Binding-site contacts:
Ligand atom C11 contacts residue PHE270 of chain 39.A at 3.8 Å (hydrophobic).
Ligand atom C10 contacts residue GLN278 of chain 39.A at 4.0 Å.
Ligand atom O10 contacts residue PHE75 of chain 39.B at 3.5 Å.
Ligand atom O1A contacts residue THR276 of chain 39.A at 3.4 Å (h-bond).
Ligand atom N5 contacts residue GLN278 of chain 39.A at 3.7 Å.
Ligand atom O1B contacts residue LYS68 of chain 39.A at 3.7 Å.
Ligand atom O1B contacts residue SER274 of chain 39.A at 3.9 Å.
Ligand atom O9 contacts residue LYS68 of chain 39.A at 2.8 Å (salt-bridge).
Ligand atom O8 contacts residue LYS68 of chain 39.A at 3.9 Å.
Ligand atom O1A contacts residue SER274 of chain 39.A at 2.3 Å (h-bond).
Ligand atom C11 contacts residue ASN272 of chain 39.A at 3.4 Å.
Ligand atom C6 contacts residue ASN272 of chain 39.A at 3.5 Å.
Ligand atom C1 contacts residue THR276 of chain 39.A at 3.5 Å.
Ligand atom C11 contacts residue LEU62 of chain 39.A at 4.0 Å (hydrophobic).
Ligand atom N5 contacts residue ASN272 of chain 39.A at 3.1 Å (h-bond).
Ligand atom C1 contacts residue SER274 of chain 39.A at 3.4 Å.
Ligand atom C7 contacts residue GLN278 of chain 39.A at 3.8 Å.
Ligand atom O1B contacts residue ASN272 of chain 39.A at 3.7 Å.
Ligand atom C11 contacts residue HIS138 of chain 39.E at 3.4 Å.
Ligand atom C4 contacts residue ASN272 of chain 39.A at 4.0 Å.
Ligand atom O1A contacts residue LYS68 of chain 39.A at 3.2 Å (salt-bridge).
Ligand atom C8 contacts residue GLN278 of chain 39.A at 3.7 Å.
Ligand atom C11 contacts residue PHE65 of chain 39.A at 3.7 Å (hydrophobic).
Ligand atom C11 contacts residue GLN278 of chain 39.A at 3.4 Å.
Ligand atom O9 contacts residue LEU67 of chain 39.A at 3.2 Å.
Ligand atom O8 contacts residue GLN278 of chain 39.A at 3.5 Å (h-bond).
Ligand atom C9 contacts residue LEU67 of chain 39.A at 3.9 Å (hydrophobic).
Ligand atom C10 contacts residue ASN272 of chain 39.A at 3.7 Å.
Ligand atom C9 contacts residue GLN278 of chain 39.A at 3.2 Å.
Ligand atom O1B contacts residue THR276 of chain 39.A at 2.8 Å (h-bond).
Ligand atom C9 contacts residue LYS68 of chain 39.A at 3.8 Å.
Ligand atom O8 contacts residue ASN272 of chain 39.A at 3.5 Å (h-bond).
Ligand atom C5 contacts residue ASN272 of chain 39.A at 3.9 Å.
Ligand atom C11 contacts residue PHE75 of chain 39.B at 3.5 Å (hydrophobic).
Ligand atom O10 contacts residue LEU62 of chain 39.A at 3.6 Å.
Ligand atom C1 contacts residue LYS68 of chain 39.A at 3.8 Å.
Ligand atom O8 contacts residue THR276 of chain 39.A at 3.2 Å.
Ligand atom C11 contacts residue THR276 of chain 39.A at 3.7 Å.
Ligand atom C10 contacts residue PHE75 of chain 39.B at 3.9 Å (hydrophobic).
Ligand atom C10 contacts residue LEU62 of chain 39.A at 3.9 Å (hydrophobic).

Sequence of chain 39.A:
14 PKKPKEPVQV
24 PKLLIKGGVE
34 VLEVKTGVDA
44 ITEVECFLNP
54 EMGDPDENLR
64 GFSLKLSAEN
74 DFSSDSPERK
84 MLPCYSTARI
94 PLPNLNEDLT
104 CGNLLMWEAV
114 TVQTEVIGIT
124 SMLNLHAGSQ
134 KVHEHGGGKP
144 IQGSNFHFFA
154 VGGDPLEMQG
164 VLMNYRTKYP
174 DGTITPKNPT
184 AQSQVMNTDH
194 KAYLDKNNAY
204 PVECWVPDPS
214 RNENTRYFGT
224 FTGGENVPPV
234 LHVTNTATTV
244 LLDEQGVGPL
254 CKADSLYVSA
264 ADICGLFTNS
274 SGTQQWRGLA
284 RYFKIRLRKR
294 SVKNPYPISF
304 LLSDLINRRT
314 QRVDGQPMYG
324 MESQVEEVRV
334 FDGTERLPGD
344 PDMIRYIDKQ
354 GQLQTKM

Sequence of chain 39.B:
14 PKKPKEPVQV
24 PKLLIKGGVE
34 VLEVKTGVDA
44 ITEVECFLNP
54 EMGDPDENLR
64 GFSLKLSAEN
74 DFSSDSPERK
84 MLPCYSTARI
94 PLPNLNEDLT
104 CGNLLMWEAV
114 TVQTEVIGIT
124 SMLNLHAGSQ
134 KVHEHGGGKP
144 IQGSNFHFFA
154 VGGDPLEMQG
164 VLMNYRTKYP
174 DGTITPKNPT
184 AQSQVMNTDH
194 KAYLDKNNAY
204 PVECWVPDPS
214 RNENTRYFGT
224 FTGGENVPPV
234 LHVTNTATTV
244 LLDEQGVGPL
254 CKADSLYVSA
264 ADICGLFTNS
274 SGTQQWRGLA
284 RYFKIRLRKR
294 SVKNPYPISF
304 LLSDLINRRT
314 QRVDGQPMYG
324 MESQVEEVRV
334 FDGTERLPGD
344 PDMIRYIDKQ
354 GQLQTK

The protein below binds the small molecule below.
Small molecule (SMILES): CC(=O)N[C@H]1[C@H]([C@H](O)[C@H](O)CO)O[C@@](O[C@H](CO)[C@@H](O)[C@@H]2O[C@@H](C(=O)O)C[C@H](O)[C@H]2NC(C)=O)(C(=O)O)C[C@@H]1O

Sequence of chain 39.E:
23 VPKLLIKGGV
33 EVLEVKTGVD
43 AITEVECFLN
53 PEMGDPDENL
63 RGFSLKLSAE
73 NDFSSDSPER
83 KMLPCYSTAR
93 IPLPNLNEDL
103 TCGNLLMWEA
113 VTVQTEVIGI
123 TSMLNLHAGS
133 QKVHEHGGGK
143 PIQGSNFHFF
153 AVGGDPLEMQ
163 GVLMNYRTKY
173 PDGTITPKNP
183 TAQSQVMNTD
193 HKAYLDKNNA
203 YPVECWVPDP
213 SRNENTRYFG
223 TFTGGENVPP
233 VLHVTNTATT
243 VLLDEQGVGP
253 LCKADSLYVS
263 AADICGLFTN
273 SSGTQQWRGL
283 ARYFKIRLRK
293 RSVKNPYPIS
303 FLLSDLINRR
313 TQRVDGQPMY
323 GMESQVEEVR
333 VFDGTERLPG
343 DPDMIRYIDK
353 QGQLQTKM